This small molecule binds to this protein.
Small molecule (SMILES): CC(=O)N[C@@H]1[C@@H](O)[C@H](O)[C@@H](CO)O[C@H]1O

Binding-site contacts:
Ligand atom O7 contacts residue ALA68 of chain 2.A at 3.8 Å.
Ligand atom C7 contacts residue ALA68 of chain 2.A at 4.4 Å (hydrophobic).
Ligand atom N2 contacts residue VAL259 of chain 2.A at 4.3 Å.
Ligand atom C8 contacts residue MET67 of chain 2.A at 4.2 Å (hydrophobic).
Ligand atom O5 contacts residue ASN244 of chain 2.A at 2.5 Å (h-bond).
Ligand atom C8 contacts residue ALA68 of chain 2.A at 4.0 Å (hydrophobic).
Ligand atom C8 contacts residue GLU66 of chain 2.A at 3.9 Å.
Ligand atom O7 contacts residue VAL259 of chain 2.A at 4.4 Å.
Ligand atom C7 contacts residue VAL259 of chain 2.A at 3.9 Å (hydrophobic).
Ligand atom C5 contacts residue ASN244 of chain 2.A at 3.8 Å.
Ligand atom C7 contacts residue ASN244 of chain 2.A at 3.9 Å.
Ligand atom C8 contacts residue VAL259 of chain 2.A at 3.6 Å (hydrophobic).
Ligand atom C1 contacts residue ASN244 of chain 2.A at 1.5 Å.
Ligand atom C3 contacts residue ASN244 of chain 2.A at 3.9 Å.
Ligand atom N2 contacts residue ASN244 of chain 2.A at 3.0 Å (h-bond).
Ligand atom C4 contacts residue ASN244 of chain 2.A at 4.4 Å.
Ligand atom O7 contacts residue ASN244 of chain 2.A at 4.2 Å.
Ligand atom C2 contacts residue ASN244 of chain 2.A at 2.5 Å.

Sequence of chain 2.A:
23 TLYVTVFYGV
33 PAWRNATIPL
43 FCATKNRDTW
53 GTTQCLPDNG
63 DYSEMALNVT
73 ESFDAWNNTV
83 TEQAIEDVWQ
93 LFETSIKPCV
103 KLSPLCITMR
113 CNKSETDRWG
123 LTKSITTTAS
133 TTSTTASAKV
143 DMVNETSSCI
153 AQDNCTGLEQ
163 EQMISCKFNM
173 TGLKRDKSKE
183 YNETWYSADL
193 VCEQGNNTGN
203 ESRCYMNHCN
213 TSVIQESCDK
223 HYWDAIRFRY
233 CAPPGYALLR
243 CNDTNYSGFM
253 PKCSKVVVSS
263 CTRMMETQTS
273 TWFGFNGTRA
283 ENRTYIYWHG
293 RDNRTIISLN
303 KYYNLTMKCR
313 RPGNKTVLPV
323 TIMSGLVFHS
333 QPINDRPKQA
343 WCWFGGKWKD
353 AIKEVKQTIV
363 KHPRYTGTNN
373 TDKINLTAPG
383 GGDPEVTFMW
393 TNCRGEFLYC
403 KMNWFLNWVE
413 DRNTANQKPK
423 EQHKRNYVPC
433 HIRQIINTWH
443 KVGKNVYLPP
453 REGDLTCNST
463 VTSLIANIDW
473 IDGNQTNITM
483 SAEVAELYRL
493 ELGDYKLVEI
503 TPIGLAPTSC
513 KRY